Binding-site contacts:
Ligand atom CD1 contacts residue GLU114 of chain 1.F at 3.7 Å.
Ligand atom CZ contacts residue ALA239 of chain 1.F at 4.4 Å (hydrophobic).
Ligand atom CB contacts residue PRO312 of chain 1.F at 4.2 Å (hydrophobic).
Ligand atom NXT contacts residue PRO312 of chain 1.F at 3.8 Å.
Ligand atom C contacts residue PRO312 of chain 1.F at 3.6 Å (hydrophobic).
Ligand atom C contacts residue ILE311 of chain 1.F at 4.3 Å (hydrophobic).
Ligand atom CA contacts residue GLU114 of chain 1.F at 4.1 Å.
Ligand atom O contacts residue GLN310 of chain 1.F at 4.0 Å.
Ligand atom N contacts residue GLU114 of chain 1.F at 3.2 Å (salt-bridge).
Ligand atom CB contacts residue GLN310 of chain 1.F at 3.6 Å.
Ligand atom NXT contacts residue PHE234 of chain 1.F at 4.5 Å.
Ligand atom CZ contacts residue ASN151 of chain 1.F at 4.1 Å.
Ligand atom CE2 contacts residue ALA242 of chain 1.F at 4.4 Å (hydrophobic).
Ligand atom CD1 contacts residue PHE234 of chain 1.F at 4.0 Å (hydrophobic).
Ligand atom CE1 contacts residue GLU114 of chain 1.F at 3.9 Å.
Ligand atom CE1 contacts residue PHE113 of chain 1.F at 4.1 Å (hydrophobic).
Ligand atom O contacts residue ILE311 of chain 1.F at 3.6 Å.
Ligand atom CE2 contacts residue ALA239 of chain 1.F at 4.5 Å (hydrophobic).
Ligand atom CD2 contacts residue GLN310 of chain 1.F at 3.1 Å.
Ligand atom CZ contacts residue GLU114 of chain 1.F at 4.1 Å.
Ligand atom CA contacts residue GLN310 of chain 1.F at 3.7 Å.
Ligand atom CE2 contacts residue GLU114 of chain 1.F at 4.1 Å.
Ligand atom CD2 contacts residue GLU114 of chain 1.F at 4.0 Å.
Ligand atom N contacts residue ILE311 of chain 1.F at 4.4 Å.
Ligand atom CG contacts residue GLU114 of chain 1.F at 3.9 Å.
Ligand atom CG contacts residue PHE234 of chain 1.F at 4.4 Å (hydrophobic).
Ligand atom CD2 contacts residue ILE311 of chain 1.F at 4.2 Å (hydrophobic).
Ligand atom CE2 contacts residue GLN310 of chain 1.F at 4.0 Å.
Ligand atom CG contacts residue GLN310 of chain 1.F at 3.7 Å.
Ligand atom CZ contacts residue ALA242 of chain 1.F at 4.3 Å (hydrophobic).
Ligand atom C contacts residue MET119 of chain 1.F at 4.4 Å (hydrophobic).
Ligand atom NXT contacts residue MET119 of chain 1.F at 3.4 Å.
Ligand atom O contacts residue PRO312 of chain 1.F at 3.3 Å.
Ligand atom CB contacts residue PHE234 of chain 1.F at 4.3 Å (hydrophobic).
Ligand atom N contacts residue GLN310 of chain 1.F at 2.9 Å (h-bond).
Ligand atom CE2 contacts residue SER60 of chain 1.F at 4.2 Å.
Ligand atom CB contacts residue ILE311 of chain 1.F at 4.0 Å (hydrophobic).
Ligand atom C contacts residue GLN310 of chain 1.F at 4.3 Å.

Sequence of chain 1.F:
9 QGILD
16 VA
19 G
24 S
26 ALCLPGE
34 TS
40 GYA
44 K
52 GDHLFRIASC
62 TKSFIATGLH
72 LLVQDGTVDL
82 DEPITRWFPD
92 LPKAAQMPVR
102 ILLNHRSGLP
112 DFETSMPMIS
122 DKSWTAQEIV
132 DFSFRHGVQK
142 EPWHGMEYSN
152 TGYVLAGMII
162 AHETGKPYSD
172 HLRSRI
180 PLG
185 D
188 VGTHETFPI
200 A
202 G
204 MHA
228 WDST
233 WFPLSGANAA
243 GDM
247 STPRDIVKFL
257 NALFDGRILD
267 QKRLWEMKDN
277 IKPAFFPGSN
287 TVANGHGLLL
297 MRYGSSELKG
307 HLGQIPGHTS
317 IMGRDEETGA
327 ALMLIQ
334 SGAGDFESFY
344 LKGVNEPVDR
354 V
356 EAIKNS

This small molecule binds to this protein.
Small molecule (SMILES): NC(=O)[C@@H](N)Cc1ccccc1